Sequence of chain 1.B:
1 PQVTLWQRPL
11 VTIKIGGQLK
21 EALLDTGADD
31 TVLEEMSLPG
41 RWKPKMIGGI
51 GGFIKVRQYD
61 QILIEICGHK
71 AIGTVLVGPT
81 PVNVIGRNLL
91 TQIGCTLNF

This small molecule binds to this protein.
Small molecule (SMILES): O=C(Nc1nccs1)c1cccc(CN2C(=O)N(Cc3cccc(C(=O)Nc4nccs4)c3)[C@H](Cc3ccccc3)[C@H](O)[C@@H](O)[C@H]2Cc2ccccc2)c1

Sequence of chain 1.A:
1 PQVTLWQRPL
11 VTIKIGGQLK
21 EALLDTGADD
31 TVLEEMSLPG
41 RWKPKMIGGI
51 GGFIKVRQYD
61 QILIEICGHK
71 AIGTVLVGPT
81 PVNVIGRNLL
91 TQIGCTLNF

Binding-site contacts:
Ligand atom S29 contacts residue ASP30 of chain 1.A at 3.2 Å (salt-bridge).
Ligand atom C71 contacts residue GLY48 of chain 1.B at 3.4 Å.
Ligand atom N27 contacts residue GLY48 of chain 1.A at 2.9 Å (h-bond).
Ligand atom O5 contacts residue ASP25 of chain 1.B at 2.8 Å (salt-bridge).
Ligand atom C74 contacts residue ALA28 of chain 1.B at 3.5 Å (hydrophobic).
Ligand atom C4 contacts residue ASP25 of chain 1.A at 3.2 Å.
Ligand atom C24 contacts residue ALA28 of chain 1.A at 3.5 Å (hydrophobic).
Ligand atom C36 contacts residue ARG8 of chain 1.B at 3.4 Å.
Ligand atom C25 contacts residue ILE50 of chain 1.B at 3.5 Å (hydrophobic).
Ligand atom N26 contacts residue GLY48 of chain 1.A at 3.0 Å (h-bond).
Ligand atom O5 contacts residue GLY27 of chain 1.B at 3.1 Å.
Ligand atom N27 contacts residue ILE47 of chain 1.A at 3.5 Å.
Ligand atom O4 contacts residue ASP25 of chain 1.A at 2.7 Å (salt-bridge).
Ligand atom C23 contacts residue ALA28 of chain 1.A at 3.5 Å (hydrophobic).
Ligand atom O26 contacts residue ASP30 of chain 1.A at 3.1 Å (salt-bridge).
Ligand atom O76 contacts residue ASP30 of chain 1.B at 3.2 Å (salt-bridge).
Ligand atom C7 contacts residue GLY49 of chain 1.B at 3.6 Å.
Ligand atom O4 contacts residue ASP25 of chain 1.B at 3.1 Å (salt-bridge).
Ligand atom O4 contacts residue ALA28 of chain 1.A at 3.4 Å (h-bond).
Ligand atom C75 contacts residue ILE50 of chain 1.A at 3.6 Å (hydrophobic).
Ligand atom O1 contacts residue ILE50 of chain 1.B at 3.1 Å (h-bond).
Ligand atom C64 contacts residue VAL82 of chain 1.A at 3.5 Å (hydrophobic).
Ligand atom S79 contacts residue ASP30 of chain 1.B at 3.2 Å (salt-bridge).
Ligand atom O76 contacts residue ASP29 of chain 1.B at 3.5 Å (salt-bridge).
Ligand atom C65 contacts residue VAL82 of chain 1.A at 3.4 Å (hydrophobic).
Ligand atom C37 contacts residue GLY27 of chain 1.A at 3.6 Å.
Ligand atom C5 contacts residue ASP25 of chain 1.B at 3.1 Å.
Ligand atom O1 contacts residue ILE50 of chain 1.A at 3.1 Å (h-bond).
Ligand atom C65 contacts residue PRO81 of chain 1.A at 3.6 Å (hydrophobic).
Ligand atom O5 contacts residue ASP25 of chain 1.A at 3.1 Å (salt-bridge).
Ligand atom N77 contacts residue GLY48 of chain 1.B at 3.2 Å (h-bond).
Ligand atom C73 contacts residue ASP30 of chain 1.B at 3.4 Å.
Ligand atom O4 contacts residue GLY27 of chain 1.A at 3.1 Å.
Ligand atom C2 contacts residue GLY49 of chain 1.A at 3.4 Å.
Ligand atom O26 contacts residue ASP29 of chain 1.A at 3.4 Å (salt-bridge).
Ligand atom C21 contacts residue GLY48 of chain 1.A at 3.0 Å.
Ligand atom C66 contacts residue PRO81 of chain 1.A at 3.5 Å (hydrophobic).
Ligand atom O5 contacts residue ALA28 of chain 1.B at 3.4 Å (h-bond).
Ligand atom N76 contacts residue GLY48 of chain 1.B at 3.1 Å (h-bond).
Ligand atom C61 contacts residue ASP25 of chain 1.A at 3.5 Å.